This protein binds this small molecule.
Small molecule (SMILES): Nc1ncnc2c1ncn2[C@@H]1O[C@H](CO[P](=O)(O)O[P](=O)(O)NP(=O)(O)O)[C@@H](O)[C@H]1O

Sequence of chain 1.D:
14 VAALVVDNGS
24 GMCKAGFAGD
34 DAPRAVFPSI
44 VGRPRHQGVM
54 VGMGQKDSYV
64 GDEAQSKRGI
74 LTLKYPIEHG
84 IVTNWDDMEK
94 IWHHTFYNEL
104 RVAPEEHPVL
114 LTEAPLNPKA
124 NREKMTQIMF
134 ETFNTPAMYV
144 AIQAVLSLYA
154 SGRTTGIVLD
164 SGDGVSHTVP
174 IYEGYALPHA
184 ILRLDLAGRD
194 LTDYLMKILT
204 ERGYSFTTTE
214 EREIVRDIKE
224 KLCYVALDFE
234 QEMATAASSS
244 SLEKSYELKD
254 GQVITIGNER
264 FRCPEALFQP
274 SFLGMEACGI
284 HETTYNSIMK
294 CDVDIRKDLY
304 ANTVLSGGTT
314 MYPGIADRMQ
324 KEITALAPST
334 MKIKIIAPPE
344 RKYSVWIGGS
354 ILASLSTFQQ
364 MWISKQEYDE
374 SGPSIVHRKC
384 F

Binding-site contacts:
Ligand atom O3G contacts residue GLY22 of chain 1.D at 3.3 Å.
Ligand atom O4' contacts residue GLY311 of chain 1.D at 3.5 Å.
Ligand atom N6 contacts residue TYR53 of chain 1.F at 2.1 Å.
Ligand atom O2G contacts residue MG1 of chain 1.L at 3.1 Å.
Ligand atom O1G contacts residue GLY167 of chain 1.D at 3.4 Å (h-bond).
Ligand atom O2' contacts residue ARG219 of chain 1.D at 3.5 Å.
Ligand atom O2G contacts residue GLY165 of chain 1.D at 3.5 Å.
Ligand atom O3A contacts residue ASP166 of chain 1.D at 3.4 Å (salt-bridge).
Ligand atom N3B contacts residue ASP166 of chain 1.D at 3.3 Å (salt-bridge).
Ligand atom O2B contacts residue LYS27 of chain 1.D at 3.0 Å (salt-bridge).
Ligand atom C2 contacts residue TYR315 of chain 1.D at 3.2 Å (hydrophobic).
Ligand atom N3 contacts residue GLY311 of chain 1.D at 3.3 Å (h-bond).
Ligand atom O1G contacts residue SER23 of chain 1.D at 2.8 Å (h-bond).
Ligand atom O3' contacts residue GLY191 of chain 1.D at 3.4 Å.
Ligand atom N3B contacts residue GLY24 of chain 1.D at 3.3 Å (h-bond).
Ligand atom O1B contacts residue MG1 of chain 1.L at 2.8 Å.
Ligand atom C4 contacts residue GLY311 of chain 1.D at 3.1 Å.
Ligand atom O5' contacts residue GLY311 of chain 1.D at 3.5 Å.
Ligand atom O2B contacts residue MET25 of chain 1.D at 2.6 Å (h-bond).
Ligand atom O1A contacts residue GLY311 of chain 1.D at 3.3 Å (h-bond).
Ligand atom O3G contacts residue SER23 of chain 1.D at 2.4 Å (h-bond).
Ligand atom O4' contacts residue THR312 of chain 1.D at 3.4 Å (h-bond).
Ligand atom O3' contacts residue ASP166 of chain 1.D at 2.4 Å (salt-bridge).
Ligand atom PG contacts residue SER23 of chain 1.D at 3.1 Å.
Ligand atom C5 contacts residue GLY311 of chain 1.D at 3.3 Å.
Ligand atom O1G contacts residue ASP166 of chain 1.D at 3.4 Å (salt-bridge).
Ligand atom N9 contacts residue GLY311 of chain 1.D at 3.6 Å.
Ligand atom C6 contacts residue TYR53 of chain 1.F at 3.4 Å (hydrophobic).
Ligand atom N6 contacts residue MET314 of chain 1.D at 3.4 Å.
Ligand atom C3' contacts residue ASP166 of chain 1.D at 3.1 Å.
Ligand atom O2B contacts residue GLY24 of chain 1.D at 3.2 Å (h-bond).
Ligand atom O2' contacts residue LYS222 of chain 1.D at 3.3 Å (salt-bridge).
Ligand atom PB contacts residue LYS27 of chain 1.D at 3.4 Å.
Ligand atom O2' contacts residue GLU223 of chain 1.D at 3.0 Å (salt-bridge).
Ligand atom O2B contacts residue GLY22 of chain 1.D at 3.4 Å.
Ligand atom N3B contacts residue SER23 of chain 1.D at 3.0 Å (h-bond).
Ligand atom O2A contacts residue LYS27 of chain 1.D at 3.4 Å (salt-bridge).
Ligand atom C6 contacts residue MET314 of chain 1.D at 3.5 Å (hydrophobic).
Ligand atom O1B contacts residue LYS27 of chain 1.D at 3.0 Å (salt-bridge).
Ligand atom N3 contacts residue TYR315 of chain 1.D at 3.5 Å (h-bond).

Sequence of chain 1.F:
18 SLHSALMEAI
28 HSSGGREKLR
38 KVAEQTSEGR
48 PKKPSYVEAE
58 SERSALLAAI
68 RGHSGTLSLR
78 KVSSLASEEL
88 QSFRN